Sequence of chain 1.A:
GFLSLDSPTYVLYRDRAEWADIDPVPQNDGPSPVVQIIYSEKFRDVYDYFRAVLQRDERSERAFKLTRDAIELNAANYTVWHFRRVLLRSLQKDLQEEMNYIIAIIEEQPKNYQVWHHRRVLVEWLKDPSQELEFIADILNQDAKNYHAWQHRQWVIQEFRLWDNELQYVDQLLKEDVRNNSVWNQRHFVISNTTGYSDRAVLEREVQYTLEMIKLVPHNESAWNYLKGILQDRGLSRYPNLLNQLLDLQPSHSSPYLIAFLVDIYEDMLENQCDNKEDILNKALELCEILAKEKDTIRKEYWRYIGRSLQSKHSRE

Binding-site contacts:
Ligand atom O3A contacts residue HIS248 of chain 1.B at 4.3 Å.
Ligand atom C3 contacts residue TYR200 of chain 1.A at 4.3 Å (hydrophobic).
Ligand atom C4 contacts residue HIS201 of chain 1.A at 3.7 Å.
Ligand atom O2A contacts residue LYS294 of chain 1.B at 3.2 Å (salt-bridge).
Ligand atom O2B contacts residue HIS248 of chain 1.B at 3.0 Å (h-bond).
Ligand atom O2B contacts residue TYR300 of chain 1.B at 3.3 Å (h-bond).
Ligand atom C2 contacts residue HIS248 of chain 1.B at 3.2 Å.
Ligand atom PA contacts residue LYS294 of chain 1.B at 4.3 Å.
Ligand atom O3A contacts residue 7TO1 of chain 1.D at 4.1 Å.
Ligand atom C5 contacts residue TYR251 of chain 1.B at 3.1 Å (hydrophobic).
Ligand atom O2B contacts residue ARG291 of chain 1.B at 3.0 Å (salt-bridge).
Ligand atom C3 contacts residue HIS248 of chain 1.B at 4.5 Å.
Ligand atom O2A contacts residue ARG291 of chain 1.B at 2.5 Å (salt-bridge).
Ligand atom PA contacts residue 7TO1 of chain 1.D at 4.2 Å.
Ligand atom C4 contacts residue TYR200 of chain 1.A at 3.5 Å (hydrophobic).
Ligand atom C3 contacts residue TYR251 of chain 1.B at 4.2 Å (hydrophobic).
Ligand atom C1 contacts residue HIS248 of chain 1.B at 3.3 Å.
Ligand atom PB contacts residue HIS248 of chain 1.B at 4.3 Å.
Ligand atom O3A contacts residue TYR300 of chain 1.B at 3.4 Å (h-bond).
Ligand atom C5 contacts residue ARG202 of chain 1.B at 3.1 Å.
Ligand atom PB contacts residue TYR300 of chain 1.B at 3.3 Å.
Ligand atom PB contacts residue LYS294 of chain 1.B at 4.1 Å.
Ligand atom O1A contacts residue LYS164 of chain 1.A at 3.6 Å (salt-bridge).
Ligand atom O1 contacts residue HIS248 of chain 1.B at 4.3 Å.
Ligand atom PA contacts residue ARG291 of chain 1.B at 3.9 Å.
Ligand atom O2B contacts residue GLY290 of chain 1.B at 4.4 Å.
Ligand atom O1B contacts residue TYR300 of chain 1.B at 2.9 Å (h-bond).
Ligand atom O3B contacts residue ARG291 of chain 1.B at 3.7 Å.
Ligand atom PB contacts residue ARG291 of chain 1.B at 4.3 Å.
Ligand atom C1 contacts residue ARG291 of chain 1.B at 4.0 Å.
Ligand atom C1 contacts residue TYR200 of chain 1.A at 4.1 Å (hydrophobic).
Ligand atom O1A contacts residue 7TO1 of chain 1.D at 3.2 Å.
Ligand atom O2B contacts residue LYS294 of chain 1.B at 4.2 Å.
Ligand atom O3B contacts residue LYS294 of chain 1.B at 2.5 Å (salt-bridge).
Ligand atom O1 contacts residue ARG291 of chain 1.B at 4.3 Å.

Sequence of chain 1.B:
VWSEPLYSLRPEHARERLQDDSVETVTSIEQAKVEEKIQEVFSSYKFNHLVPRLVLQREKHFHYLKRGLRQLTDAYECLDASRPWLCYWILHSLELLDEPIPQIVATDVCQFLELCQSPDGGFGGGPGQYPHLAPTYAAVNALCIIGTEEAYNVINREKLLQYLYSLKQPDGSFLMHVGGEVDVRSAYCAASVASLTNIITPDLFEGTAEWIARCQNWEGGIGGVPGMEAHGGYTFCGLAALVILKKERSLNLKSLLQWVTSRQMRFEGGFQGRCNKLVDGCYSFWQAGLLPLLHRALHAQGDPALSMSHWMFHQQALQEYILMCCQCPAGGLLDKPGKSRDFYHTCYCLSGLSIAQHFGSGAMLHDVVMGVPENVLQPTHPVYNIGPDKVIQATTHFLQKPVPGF

The protein below binds the small molecule below.
Small molecule (SMILES): CC(C)=CCC/C(C)=C/CC/C(C)=C/CO[P](=O)(O)OP(=O)(O)O